This protein binds this small molecule.
Small molecule (SMILES): NCCC[C@H](N)C(=O)O

Binding-site contacts:
Ligand atom C contacts residue THR151 of chain 1.B at 3.3 Å.
Ligand atom NE contacts residue PHE46 of chain 1.B at 3.9 Å.
Ligand atom O contacts residue THR150 of chain 1.B at 3.2 Å.
Ligand atom CA contacts residue THR151 of chain 1.B at 3.9 Å.
Ligand atom CG contacts residue PHE84 of chain 1.B at 3.9 Å (hydrophobic).
Ligand atom N contacts residue THR151 of chain 1.B at 4.0 Å.
Ligand atom NE contacts residue GLN147 of chain 1.B at 2.6 Å (h-bond).
Ligand atom C contacts residue GLY104 of chain 1.B at 4.0 Å.
Ligand atom OXT contacts residue GLU215 of chain 1.B at 3.9 Å.
Ligand atom CA contacts residue SER102 of chain 1.B at 3.4 Å.
Ligand atom OXT contacts residue ARG109 of chain 1.B at 2.9 Å (salt-bridge).
Ligand atom CD contacts residue PHE46 of chain 1.B at 3.9 Å (hydrophobic).
Ligand atom NE contacts residue PHE84 of chain 1.B at 3.5 Å.
Ligand atom OXT contacts residue THR151 of chain 1.B at 3.6 Å.
Ligand atom NE contacts residue GLU43 of chain 1.B at 2.8 Å (salt-bridge).
Ligand atom CD contacts residue GLU43 of chain 1.B at 3.6 Å.
Ligand atom C contacts residue GLU215 of chain 1.B at 4.2 Å.
Ligand atom CG contacts residue PHE46 of chain 1.B at 3.8 Å (hydrophobic).
Ligand atom OXT contacts residue HIS103 of chain 1.B at 3.6 Å.
Ligand atom CD contacts residue ALA101 of chain 1.B at 4.0 Å (hydrophobic).
Ligand atom O contacts residue ARG109 of chain 1.B at 3.1 Å (salt-bridge).
Ligand atom CB contacts residue PHE46 of chain 1.B at 4.0 Å (hydrophobic).
Ligand atom CD contacts residue GLN147 of chain 1.B at 3.7 Å.
Ligand atom C contacts residue SER102 of chain 1.B at 3.7 Å.
Ligand atom O contacts residue PHE84 of chain 1.B at 4.1 Å.
Ligand atom CB contacts residue TYR152 of chain 1.B at 4.0 Å (hydrophobic).
Ligand atom CG contacts residue THR150 of chain 1.B at 3.7 Å.
Ligand atom N contacts residue GLU215 of chain 1.B at 2.7 Å (salt-bridge).
Ligand atom CA contacts residue TYR152 of chain 1.B at 3.2 Å (hydrophobic).
Ligand atom O contacts residue THR151 of chain 1.B at 2.8 Å (h-bond).
Ligand atom CG contacts residue TYR152 of chain 1.B at 4.1 Å (hydrophobic).
Ligand atom OXT contacts residue GLY104 of chain 1.B at 2.8 Å (h-bond).
Ligand atom CA contacts residue GLU215 of chain 1.B at 3.8 Å.
Ligand atom N contacts residue TYR152 of chain 1.B at 3.0 Å (h-bond).
Ligand atom OXT contacts residue SER102 of chain 1.B at 3.3 Å (h-bond).
Ligand atom CD contacts residue PHE84 of chain 1.B at 3.6 Å (hydrophobic).
Ligand atom CG contacts residue GLN147 of chain 1.B at 3.9 Å.
Ligand atom N contacts residue SER102 of chain 1.B at 2.9 Å (h-bond).
Ligand atom C contacts residue ARG109 of chain 1.B at 3.8 Å.
Ligand atom CB contacts residue SER102 of chain 1.B at 3.0 Å.

Sequence of chain 1.B:
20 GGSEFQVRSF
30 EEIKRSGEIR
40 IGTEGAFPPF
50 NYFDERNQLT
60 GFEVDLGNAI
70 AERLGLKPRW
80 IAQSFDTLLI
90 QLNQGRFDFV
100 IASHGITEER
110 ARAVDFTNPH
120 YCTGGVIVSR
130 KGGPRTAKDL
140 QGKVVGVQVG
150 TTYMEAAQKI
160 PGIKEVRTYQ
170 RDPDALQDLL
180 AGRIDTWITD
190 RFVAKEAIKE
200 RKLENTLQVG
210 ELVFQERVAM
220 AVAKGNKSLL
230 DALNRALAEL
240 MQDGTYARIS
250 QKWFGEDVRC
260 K